This small molecule binds to this protein.
Small molecule (SMILES): Nc1ncnc2c1ncn2[C@@H]1O[C@H](COP(=O)(O)OP(=O)(O)OP(O)(O)=S)[C@@H](O)[C@H]1O

Sequence of chain 1.D:
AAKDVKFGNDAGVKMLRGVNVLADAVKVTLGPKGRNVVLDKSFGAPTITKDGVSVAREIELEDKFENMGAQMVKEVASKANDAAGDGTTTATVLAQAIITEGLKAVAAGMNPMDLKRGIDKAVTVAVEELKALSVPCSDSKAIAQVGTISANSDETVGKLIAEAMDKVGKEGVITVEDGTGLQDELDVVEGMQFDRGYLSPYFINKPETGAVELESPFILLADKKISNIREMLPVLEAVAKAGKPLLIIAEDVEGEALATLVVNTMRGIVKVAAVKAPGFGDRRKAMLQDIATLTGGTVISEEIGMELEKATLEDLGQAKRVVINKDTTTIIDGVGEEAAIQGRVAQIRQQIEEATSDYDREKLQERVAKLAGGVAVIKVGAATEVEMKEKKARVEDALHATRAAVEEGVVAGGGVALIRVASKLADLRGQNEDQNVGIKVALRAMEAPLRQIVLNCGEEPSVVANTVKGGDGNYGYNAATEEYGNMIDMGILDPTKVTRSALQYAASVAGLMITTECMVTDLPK

Binding-site contacts:
Ligand atom O3G contacts residue ASP86 of chain 1.D at 3.3 Å (salt-bridge).
Ligand atom O3B contacts residue THR89 of chain 1.D at 3.0 Å (h-bond).
Ligand atom O1B contacts residue MG1 of chain 1.Y at 2.1 Å.
Ligand atom O3G contacts residue MG1 of chain 1.Y at 2.2 Å.
Ligand atom O2' contacts residue ASP494 of chain 1.D at 2.7 Å (salt-bridge).
Ligand atom O3B contacts residue THR88 of chain 1.D at 3.4 Å (h-bond).
Ligand atom C3' contacts residue ASP494 of chain 1.D at 3.5 Å.
Ligand atom N6 contacts residue ASN478 of chain 1.D at 3.2 Å (h-bond).
Ligand atom N3 contacts residue GLY414 of chain 1.D at 3.1 Å.
Ligand atom C4 contacts residue PRO32 of chain 1.D at 3.6 Å (hydrophobic).
Ligand atom C2 contacts residue TYR477 of chain 1.D at 3.5 Å (hydrophobic).
Ligand atom O2' contacts residue GLY414 of chain 1.D at 2.9 Å (h-bond).
Ligand atom O2G contacts residue GLY87 of chain 1.D at 3.5 Å (h-bond).
Ligand atom C2' contacts residue ASP494 of chain 1.D at 3.2 Å.
Ligand atom O3A contacts residue LEU30 of chain 1.D at 3.3 Å.
Ligand atom N1 contacts residue ASN478 of chain 1.D at 3.6 Å.
Ligand atom C2 contacts residue ALA479 of chain 1.D at 3.4 Å (hydrophobic).
Ligand atom O2A contacts residue MG1 of chain 1.Y at 2.0 Å.
Ligand atom O1B contacts residue ASP86 of chain 1.D at 2.7 Å (salt-bridge).
Ligand atom PB contacts residue GLY87 of chain 1.D at 3.6 Å.
Ligand atom O5' contacts residue LEU30 of chain 1.D at 3.6 Å.
Ligand atom O4' contacts residue GLY31 of chain 1.D at 3.6 Å.
Ligand atom PG contacts residue THR89 of chain 1.D at 3.5 Å.
Ligand atom O2B contacts residue THR90 of chain 1.D at 2.5 Å (h-bond).
Ligand atom O5' contacts residue GLY31 of chain 1.D at 3.3 Å (h-bond).
Ligand atom S1G contacts residue GLY52 of chain 1.D at 3.3 Å (h-bond).
Ligand atom O1A contacts residue GLY31 of chain 1.D at 2.9 Å (h-bond).
Ligand atom PB contacts residue MG1 of chain 1.Y at 3.3 Å.
Ligand atom O1A contacts residue K1 of chain 1.Z at 2.6 Å.
Ligand atom O1B contacts residue GLY87 of chain 1.D at 3.0 Å (h-bond).
Ligand atom N1 contacts residue ALA479 of chain 1.D at 2.8 Å (h-bond).
Ligand atom S1G contacts residue THR89 of chain 1.D at 2.6 Å (h-bond).
Ligand atom O2B contacts residue LEU30 of chain 1.D at 3.6 Å.
Ligand atom O2B contacts residue GLY87 of chain 1.D at 3.4 Å.
Ligand atom O2G contacts residue THR88 of chain 1.D at 3.0 Å (h-bond).
Ligand atom N6 contacts residue ILE492 of chain 1.D at 3.5 Å.
Ligand atom PG contacts residue MG1 of chain 1.Y at 3.4 Å.
Ligand atom PA contacts residue MG1 of chain 1.Y at 3.3 Å.
Ligand atom O2' contacts residue GLY413 of chain 1.D at 3.3 Å.
Ligand atom O3' contacts residue ASP494 of chain 1.D at 3.0 Å (salt-bridge).